Binding-site contacts:
Ligand atom C6 contacts residue ASN290 of chain 1.C at 3.8 Å.
Ligand atom C3 contacts residue ASN290 of chain 1.C at 4.0 Å.
Ligand atom N2 contacts residue ASN290 of chain 1.C at 3.3 Å (h-bond).
Ligand atom C1 contacts residue ASN290 of chain 1.C at 1.5 Å.
Ligand atom O6 contacts residue ASN290 of chain 1.C at 3.3 Å (h-bond).
Ligand atom O5 contacts residue ASN290 of chain 1.C at 2.2 Å (h-bond).
Ligand atom C4 contacts residue ASN290 of chain 1.C at 4.3 Å.
Ligand atom C5 contacts residue ASN290 of chain 1.C at 3.5 Å.
Ligand atom C2 contacts residue ASN290 of chain 1.C at 2.8 Å.

Sequence of chain 1.C:
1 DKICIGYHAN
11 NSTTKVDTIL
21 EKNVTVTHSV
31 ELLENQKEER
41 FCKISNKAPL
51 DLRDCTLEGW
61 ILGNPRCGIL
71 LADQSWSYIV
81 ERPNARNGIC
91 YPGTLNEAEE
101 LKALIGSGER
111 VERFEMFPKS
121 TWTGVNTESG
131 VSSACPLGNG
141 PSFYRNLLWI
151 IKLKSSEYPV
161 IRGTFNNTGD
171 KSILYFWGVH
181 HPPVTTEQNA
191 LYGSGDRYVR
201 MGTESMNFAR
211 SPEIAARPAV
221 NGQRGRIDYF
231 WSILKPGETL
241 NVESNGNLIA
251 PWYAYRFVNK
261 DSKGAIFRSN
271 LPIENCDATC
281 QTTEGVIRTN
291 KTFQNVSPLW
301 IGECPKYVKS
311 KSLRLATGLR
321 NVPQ

A protein and the small-molecule ligand that binds it are described below.
Small molecule (SMILES): CC(=O)N[C@H]1[C@H](O[C@H]2[C@H](O)[C@@H](NC(C)=O)CO[C@@H]2CO)O[C@H](CO)[C@@H](O)[C@@H]1O